Binding-site contacts:
Ligand atom C4 contacts residue ASN182 of chain 1.B at 4.2 Å.
Ligand atom C2 contacts residue ASN182 of chain 1.B at 2.5 Å.
Ligand atom O5 contacts residue ASN182 of chain 1.B at 2.3 Å (h-bond).
Ligand atom C7 contacts residue GLY181 of chain 1.B at 4.4 Å.
Ligand atom C2 contacts residue GLU200 of chain 1.B at 4.2 Å.
Ligand atom O6 contacts residue ASN182 of chain 1.B at 4.5 Å.
Ligand atom C1 contacts residue ASN182 of chain 1.B at 1.5 Å.
Ligand atom C7 contacts residue ASP152 of chain 1.B at 3.6 Å.
Ligand atom O7 contacts residue ASN182 of chain 1.B at 3.6 Å (h-bond).
Ligand atom C8 contacts residue GLY181 of chain 1.B at 3.8 Å.
Ligand atom C3 contacts residue GLU200 of chain 1.B at 4.0 Å.
Ligand atom N2 contacts residue ASP152 of chain 1.B at 4.3 Å.
Ligand atom C7 contacts residue ASN182 of chain 1.B at 3.5 Å.
Ligand atom C3 contacts residue ASN182 of chain 1.B at 3.9 Å.
Ligand atom C5 contacts residue GLU200 of chain 1.B at 4.4 Å.
Ligand atom O3 contacts residue SER49 of chain 1.A at 4.2 Å.
Ligand atom C8 contacts residue ASP152 of chain 1.B at 3.4 Å.
Ligand atom C1 contacts residue GLU200 of chain 1.B at 3.8 Å.
Ligand atom O7 contacts residue ASP152 of chain 1.B at 3.0 Å (salt-bridge).
Ligand atom N2 contacts residue GLU200 of chain 1.B at 4.0 Å.
Ligand atom C5 contacts residue ASN182 of chain 1.B at 3.7 Å.
Ligand atom N2 contacts residue ASN182 of chain 1.B at 3.0 Å (h-bond).

Sequence of chain 1.B:
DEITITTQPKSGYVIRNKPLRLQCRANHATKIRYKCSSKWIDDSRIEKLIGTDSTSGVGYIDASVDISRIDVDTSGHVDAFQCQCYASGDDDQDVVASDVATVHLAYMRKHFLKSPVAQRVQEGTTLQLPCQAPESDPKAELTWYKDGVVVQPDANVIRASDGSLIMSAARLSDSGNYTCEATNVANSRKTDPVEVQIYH

Sequence of chain 1.A:
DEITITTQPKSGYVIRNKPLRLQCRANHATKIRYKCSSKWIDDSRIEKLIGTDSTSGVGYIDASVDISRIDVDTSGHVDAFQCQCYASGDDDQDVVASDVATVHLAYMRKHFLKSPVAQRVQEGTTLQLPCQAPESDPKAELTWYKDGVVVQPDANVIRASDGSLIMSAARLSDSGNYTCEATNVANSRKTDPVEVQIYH

The small molecule below binds the protein below.
Small molecule (SMILES): CC(=O)N[C@H]1[C@H](O[C@H]2[C@H](O)[C@@H](NC(C)=O)CO[C@@H]2CO[C@@H]2O[C@@H](C)[C@@H](O)[C@@H](O)[C@@H]2O)O[C@H](CO)[C@@H](O)[C@@H]1O